Sequence of chain 1.B:
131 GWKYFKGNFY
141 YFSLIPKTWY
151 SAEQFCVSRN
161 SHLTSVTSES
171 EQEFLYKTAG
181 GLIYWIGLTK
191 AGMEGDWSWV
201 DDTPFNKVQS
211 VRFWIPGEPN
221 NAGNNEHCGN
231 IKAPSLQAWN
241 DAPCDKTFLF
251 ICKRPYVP

Binding-site contacts:
Ligand atom CD2 contacts residue GLY195 of chain 1.B at 4.0 Å.
Ligand atom CE3 contacts residue GLN154 of chain 1.D at 4.2 Å.
Ligand atom O contacts residue GLY195 of chain 1.B at 3.3 Å (h-bond).
Ligand atom OXT contacts residue ASN221 of chain 1.B at 3.8 Å.
Ligand atom CG contacts residue GLY195 of chain 1.B at 4.0 Å.
Ligand atom CZ2 contacts residue VAL157 of chain 1.D at 3.7 Å (hydrophobic).
Ligand atom CZ2 contacts residue LYS190 of chain 1.B at 4.1 Å.
Ligand atom N contacts residue ASN221 of chain 1.B at 3.8 Å.
Ligand atom CH2 contacts residue GLN154 of chain 1.D at 3.0 Å.
Ligand atom CE3 contacts residue LYS190 of chain 1.B at 3.7 Å.
Ligand atom CZ3 contacts residue GLN154 of chain 1.D at 2.9 Å.
Ligand atom CZ3 contacts residue HIS227 of chain 1.B at 3.8 Å.
Ligand atom CH2 contacts residue LYS190 of chain 1.B at 3.7 Å.
Ligand atom CD1 contacts residue GLU194 of chain 1.B at 3.8 Å.
Ligand atom NE1 contacts residue SER158 of chain 1.D at 3.6 Å.
Ligand atom CE2 contacts residue SER158 of chain 1.D at 3.5 Å.
Ligand atom CD1 contacts residue SER158 of chain 1.D at 3.9 Å.
Ligand atom CD2 contacts residue SER158 of chain 1.D at 3.7 Å.
Ligand atom CZ2 contacts residue GLN154 of chain 1.D at 3.9 Å.
Ligand atom CE2 contacts residue GLY195 of chain 1.B at 3.5 Å.
Ligand atom CH2 contacts residue VAL157 of chain 1.D at 4.2 Å (hydrophobic).
Ligand atom CD1 contacts residue MET193 of chain 1.B at 3.4 Å (hydrophobic).
Ligand atom OXT contacts residue LYS190 of chain 1.B at 2.4 Å (salt-bridge).
Ligand atom NE1 contacts residue MET193 of chain 1.B at 3.2 Å (h-bond).
Ligand atom O contacts residue GLU194 of chain 1.B at 3.5 Å (salt-bridge).
Ligand atom NE1 contacts residue GLU194 of chain 1.B at 3.8 Å.
Ligand atom CD1 contacts residue GLY195 of chain 1.B at 3.4 Å.
Ligand atom NE1 contacts residue GLY192 of chain 1.B at 3.1 Å (h-bond).
Ligand atom CE3 contacts residue HIS227 of chain 1.B at 3.8 Å.
Ligand atom CZ2 contacts residue GLY192 of chain 1.B at 3.5 Å.
Ligand atom C contacts residue GLY195 of chain 1.B at 4.2 Å.
Ligand atom CZ2 contacts residue GLY195 of chain 1.B at 4.0 Å.
Ligand atom CZ3 contacts residue LYS190 of chain 1.B at 3.8 Å.
Ligand atom CZ2 contacts residue SER158 of chain 1.D at 3.8 Å.
Ligand atom CD2 contacts residue LYS190 of chain 1.B at 4.2 Å.
Ligand atom NE1 contacts residue GLY195 of chain 1.B at 3.0 Å (h-bond).
Ligand atom C contacts residue LYS190 of chain 1.B at 3.6 Å.
Ligand atom CG contacts residue SER158 of chain 1.D at 3.9 Å.
Ligand atom O contacts residue LYS190 of chain 1.B at 4.1 Å.
Ligand atom CE2 contacts residue GLY192 of chain 1.B at 3.6 Å.

This protein binds this small molecule.
Small molecule (SMILES): N[C@@H](Cc1c[nH]c2ccccc12)C(=O)O

Sequence of chain 1.D:
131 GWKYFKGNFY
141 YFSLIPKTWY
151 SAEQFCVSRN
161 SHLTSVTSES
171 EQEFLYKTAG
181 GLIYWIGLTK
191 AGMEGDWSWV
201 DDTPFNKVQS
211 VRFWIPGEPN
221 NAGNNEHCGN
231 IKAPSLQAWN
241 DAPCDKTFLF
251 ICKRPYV